This small molecule binds to this protein.
Small molecule (SMILES): COc1ccc(S(=O)(=O)N(C[C@H]2CCC(=O)N2)C[C@@H](O)[C@H](Cc2ccccc2)NC(=O)O[C@@H]2C[C@@H]3CCO[C@@H]3C2)cc1

Sequence of chain 1.B:
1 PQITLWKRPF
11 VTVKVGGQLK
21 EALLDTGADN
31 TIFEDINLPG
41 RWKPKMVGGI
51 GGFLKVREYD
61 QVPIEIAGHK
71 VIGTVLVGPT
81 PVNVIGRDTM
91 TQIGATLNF

Binding-site contacts:
Ligand atom C37 contacts residue VAL82 of chain 1.B at 3.5 Å (hydrophobic).
Ligand atom C32 contacts residue ASP25 of chain 1.B at 3.3 Å.
Ligand atom C32 contacts residue GLY27 of chain 1.A at 3.6 Å.
Ligand atom C4 contacts residue GLY48 of chain 1.B at 3.3 Å.
Ligand atom C6 contacts residue ALA28 of chain 1.B at 3.6 Å (hydrophobic).
Ligand atom C36 contacts residue VAL82 of chain 1.B at 3.6 Å (hydrophobic).
Ligand atom C16 contacts residue ASP25 of chain 1.B at 3.1 Å.
Ligand atom C12 contacts residue GLY27 of chain 1.B at 3.3 Å.
Ligand atom O23 contacts residue ALA28 of chain 1.A at 3.5 Å.
Ligand atom C37 contacts residue GLY27 of chain 1.A at 3.4 Å.
Ligand atom C40 contacts residue ASN30 of chain 1.B at 3.2 Å.
Ligand atom C24 contacts residue GLY48 of chain 1.A at 3.2 Å.
Ligand atom C2 contacts residue ILE32 of chain 1.B at 3.6 Å (hydrophobic).
Ligand atom O18 contacts residue ASP25 of chain 1.B at 2.5 Å (salt-bridge).
Ligand atom C7 contacts residue ILE32 of chain 1.B at 3.4 Å (hydrophobic).
Ligand atom C27 contacts residue ASN30 of chain 1.A at 3.5 Å.
Ligand atom C34 contacts residue ILE50 of chain 1.A at 3.5 Å (hydrophobic).
Ligand atom N15 contacts residue GLY27 of chain 1.B at 3.0 Å (h-bond).
Ligand atom N15 contacts residue LEU23 of chain 1.A at 3.5 Å.
Ligand atom O18 contacts residue GLY27 of chain 1.A at 3.4 Å.
Ligand atom C13 contacts residue ASP25 of chain 1.A at 3.6 Å.
Ligand atom O28 contacts residue ALA28 of chain 1.A at 3.7 Å.
Ligand atom C29 contacts residue ASP29 of chain 1.A at 3.6 Å.
Ligand atom O9 contacts residue ILE50 of chain 1.A at 3.7 Å.
Ligand atom O39 contacts residue ASN30 of chain 1.B at 3.2 Å (h-bond).
Ligand atom O18 contacts residue ASP25 of chain 1.A at 2.5 Å (salt-bridge).
Ligand atom C7 contacts residue ALA28 of chain 1.B at 3.6 Å (hydrophobic).
Ligand atom O46 contacts residue VAL82 of chain 1.A at 3.4 Å.
Ligand atom O10 contacts residue ILE50 of chain 1.A at 3.2 Å.
Ligand atom O10 contacts residue GLY49 of chain 1.B at 3.3 Å.
Ligand atom C30 contacts residue GLY48 of chain 1.A at 3.3 Å.
Ligand atom C31 contacts residue GLY48 of chain 1.A at 3.2 Å.
Ligand atom O22 contacts residue ILE50 of chain 1.B at 3.5 Å.
Ligand atom C34 contacts residue GLY49 of chain 1.A at 3.6 Å.
Ligand atom C7 contacts residue ASN30 of chain 1.B at 3.5 Å.
Ligand atom C17 contacts residue ASP25 of chain 1.B at 3.3 Å.
Ligand atom C13 contacts residue GLY27 of chain 1.B at 3.2 Å.
Ligand atom C17 contacts residue ASP25 of chain 1.A at 3.4 Å.
Ligand atom N20 contacts residue GLY27 of chain 1.A at 3.0 Å (h-bond).
Ligand atom O28 contacts residue ASP29 of chain 1.A at 2.8 Å (salt-bridge).

Sequence of chain 1.A:
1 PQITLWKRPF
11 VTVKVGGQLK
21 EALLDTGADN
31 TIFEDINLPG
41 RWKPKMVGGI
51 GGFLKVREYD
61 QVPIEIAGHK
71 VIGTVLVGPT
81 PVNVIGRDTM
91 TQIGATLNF